Binding-site contacts:
Ligand atom CAF contacts residue ASP155 of chain 2.B at 3.7 Å.
Ligand atom CAD contacts residue GLU152 of chain 2.B at 3.5 Å.
Ligand atom OAA contacts residue ASP155 of chain 2.B at 3.5 Å (salt-bridge).
Ligand atom CAH contacts residue GLY156 of chain 2.B at 4.1 Å.
Ligand atom OAB contacts residue GLU152 of chain 2.B at 3.6 Å.
Ligand atom CAE contacts residue GLY156 of chain 2.B at 3.7 Å.
Ligand atom CAD contacts residue GLY156 of chain 2.B at 3.6 Å.
Ligand atom CAH contacts residue ASP155 of chain 2.B at 3.9 Å.
Ligand atom CAJ contacts residue GLY156 of chain 2.B at 4.0 Å.
Ligand atom CAK contacts residue ASP155 of chain 2.B at 3.7 Å.
Ligand atom CAE contacts residue ASP155 of chain 2.B at 4.2 Å.
Ligand atom CAK contacts residue GLY156 of chain 2.B at 3.7 Å.
Ligand atom OAB contacts residue GLY156 of chain 2.B at 4.2 Å.
Ligand atom CAF contacts residue GLY156 of chain 2.B at 4.1 Å.
Ligand atom CAI contacts residue GLU152 of chain 2.B at 4.0 Å.
Ligand atom CAI contacts residue GLY156 of chain 2.B at 3.7 Å.
Ligand atom CAJ contacts residue ASP155 of chain 2.B at 4.1 Å.
Ligand atom CAG contacts residue ASP155 of chain 2.B at 3.7 Å.

A protein and the small-molecule ligand that binds it are described below.
Small molecule (SMILES): OCCc1ccc(O)c(O)c1

Sequence of chain 2.B:
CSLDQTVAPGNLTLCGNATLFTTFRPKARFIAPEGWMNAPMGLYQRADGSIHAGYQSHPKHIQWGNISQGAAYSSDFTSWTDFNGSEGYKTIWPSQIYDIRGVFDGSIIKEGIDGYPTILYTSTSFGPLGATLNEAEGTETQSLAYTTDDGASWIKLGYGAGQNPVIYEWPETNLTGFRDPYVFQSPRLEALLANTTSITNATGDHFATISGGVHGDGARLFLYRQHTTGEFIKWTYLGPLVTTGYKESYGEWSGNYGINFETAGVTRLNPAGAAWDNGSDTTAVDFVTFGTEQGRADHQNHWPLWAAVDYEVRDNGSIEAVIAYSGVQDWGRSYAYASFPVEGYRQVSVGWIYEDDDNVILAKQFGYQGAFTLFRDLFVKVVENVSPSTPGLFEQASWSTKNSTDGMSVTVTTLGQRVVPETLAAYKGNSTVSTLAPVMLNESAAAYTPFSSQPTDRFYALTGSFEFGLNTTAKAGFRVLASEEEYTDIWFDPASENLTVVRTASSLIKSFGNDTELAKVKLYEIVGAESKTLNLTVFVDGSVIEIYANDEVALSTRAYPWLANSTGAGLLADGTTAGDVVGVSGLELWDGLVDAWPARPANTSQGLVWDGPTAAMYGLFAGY